Sequence of chain 1.B:
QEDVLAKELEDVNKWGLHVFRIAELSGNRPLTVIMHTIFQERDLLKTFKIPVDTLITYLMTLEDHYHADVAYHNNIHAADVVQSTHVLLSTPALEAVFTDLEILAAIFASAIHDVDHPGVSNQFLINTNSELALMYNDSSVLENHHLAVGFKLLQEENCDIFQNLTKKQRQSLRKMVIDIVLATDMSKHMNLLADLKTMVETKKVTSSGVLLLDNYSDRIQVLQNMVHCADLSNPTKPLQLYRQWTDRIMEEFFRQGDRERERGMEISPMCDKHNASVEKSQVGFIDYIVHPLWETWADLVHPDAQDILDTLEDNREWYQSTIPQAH

This protein binds this small molecule.
Small molecule (SMILES): COc1ccc(/C(C)=N\OCC(=O)N2C[C@H](C)O[C@@H](C)C2)cc1OC1CCCC1

Binding-site contacts:
Ligand atom N14 contacts residue PHE264 of chain 1.B at 3.7 Å.
Ligand atom C04 contacts residue PHE296 of chain 1.B at 3.9 Å (hydrophobic).
Ligand atom C06 contacts residue PHE296 of chain 1.B at 3.8 Å (hydrophobic).
Ligand atom C27 contacts residue MET261 of chain 1.B at 3.9 Å (hydrophobic).
Ligand atom C27 contacts residue SER292 of chain 1.B at 3.5 Å.
Ligand atom C27 contacts residue GLN293 of chain 1.B at 3.3 Å.
Ligand atom O24 contacts residue GLN293 of chain 1.B at 3.1 Å (h-bond).
Ligand atom C26 contacts residue PHE296 of chain 1.B at 3.9 Å (hydrophobic).
Ligand atom C28 contacts residue GLN293 of chain 1.B at 3.4 Å.
Ligand atom C04 contacts residue ASN245 of chain 1.B at 3.6 Å.
Ligand atom C03 contacts residue PHE296 of chain 1.B at 3.4 Å (hydrophobic).
Ligand atom O02 contacts residue ILE260 of chain 1.B at 3.7 Å.
Ligand atom C26 contacts residue GLN293 of chain 1.B at 3.6 Å.
Ligand atom O10 contacts residue MET197 of chain 1.B at 3.8 Å.
Ligand atom C26 contacts residue MET281 of chain 1.B at 3.5 Å (hydrophobic).
Ligand atom C20 contacts residue MET281 of chain 1.B at 3.6 Å (hydrophobic).
Ligand atom O24 contacts residue PHE296 of chain 1.B at 3.5 Å.
Ligand atom C22 contacts residue PHE296 of chain 1.B at 3.5 Å (hydrophobic).
Ligand atom C26 contacts residue SER292 of chain 1.B at 3.9 Å.
Ligand atom C03 contacts residue ILE260 of chain 1.B at 3.8 Å (hydrophobic).
Ligand atom C20 contacts residue PRO280 of chain 1.B at 3.3 Å (hydrophobic).
Ligand atom C25 contacts residue GLN293 of chain 1.B at 3.9 Å.
Ligand atom C15 contacts residue SER132 of chain 1.B at 3.6 Å.
Ligand atom C05 contacts residue TYR83 of chain 1.B at 3.6 Å (hydrophobic).
Ligand atom C23 contacts residue PHE296 of chain 1.B at 3.3 Å (hydrophobic).
Ligand atom C21 contacts residue PHE264 of chain 1.B at 3.9 Å (hydrophobic).
Ligand atom C16 contacts residue SER132 of chain 1.B at 3.5 Å.
Ligand atom C17 contacts residue PHE264 of chain 1.B at 3.5 Å (hydrophobic).
Ligand atom C17 contacts residue CYS282 of chain 1.B at 3.8 Å (hydrophobic).
Ligand atom C08 contacts residue HIS84 of chain 1.B at 3.8 Å.
Ligand atom C27 contacts residue MET281 of chain 1.B at 3.4 Å (hydrophobic).
Ligand atom C28 contacts residue MET261 of chain 1.B at 3.3 Å (hydrophobic).
Ligand atom C04 contacts residue TYR83 of chain 1.B at 3.8 Å (hydrophobic).
Ligand atom O02 contacts residue PHE296 of chain 1.B at 3.8 Å.
Ligand atom C01 contacts residue ASN245 of chain 1.B at 3.8 Å.
Ligand atom C01 contacts residue THR257 of chain 1.B at 3.6 Å.
Ligand atom C28 contacts residue ILE260 of chain 1.B at 3.8 Å (hydrophobic).
Ligand atom C01 contacts residue ILE260 of chain 1.B at 3.9 Å (hydrophobic).
Ligand atom C29 contacts residue PHE264 of chain 1.B at 3.2 Å (hydrophobic).
Ligand atom O02 contacts residue GLN293 of chain 1.B at 3.2 Å (h-bond).